Binding-site contacts:
Ligand atom C10 contacts residue TRP120 of chain 1.A at 3.8 Å (hydrophobic).
Ligand atom C18 contacts residue VAL66 of chain 1.A at 4.0 Å (hydrophobic).
Ligand atom C11 contacts residue LEU99 of chain 1.A at 3.9 Å (hydrophobic).
Ligand atom C19 contacts residue LEU61 of chain 1.A at 4.3 Å (hydrophobic).
Ligand atom C1 contacts residue GLU103 of chain 1.A at 3.1 Å.
Ligand atom O1 contacts residue TYR57 of chain 1.A at 4.2 Å.
Ligand atom C25 contacts residue MET90 of chain 1.A at 4.2 Å (hydrophobic).
Ligand atom C26 contacts residue MET90 of chain 1.A at 3.9 Å (hydrophobic).
Ligand atom O1 contacts residue PHE86 of chain 1.A at 4.0 Å.
Ligand atom C10 contacts residue ASN40 of chain 1.A at 3.3 Å.
Ligand atom C4 contacts residue VAL88 of chain 1.A at 4.3 Å (hydrophobic).
Ligand atom C6 contacts residue TYR16 of chain 1.A at 3.7 Å (hydrophobic).
Ligand atom C2 contacts residue GLU103 of chain 1.A at 3.0 Å.
Ligand atom O1 contacts residue TYR16 of chain 1.A at 2.4 Å (h-bond).
Ligand atom C18 contacts residue VAL88 of chain 1.A at 4.2 Å (hydrophobic).
Ligand atom C2 contacts residue ASN40 of chain 1.A at 3.2 Å.
Ligand atom C4 contacts residue PHE56 of chain 1.A at 4.0 Å (hydrophobic).
Ligand atom C6 contacts residue VAL20 of chain 1.A at 4.1 Å (hydrophobic).
Ligand atom C27 contacts residue GLY60 of chain 1.A at 3.9 Å.
Ligand atom C10 contacts residue PHE56 of chain 1.A at 4.2 Å (hydrophobic).
Ligand atom O1 contacts residue GLU103 of chain 1.A at 2.5 Å (salt-bridge).
Ligand atom O1 contacts residue MET116 of chain 1.A at 3.9 Å.
Ligand atom C24 contacts residue TRP120 of chain 1.A at 4.1 Å (hydrophobic).
Ligand atom C19 contacts residue VAL88 of chain 1.A at 3.8 Å (hydrophobic).
Ligand atom C3 contacts residue PHE56 of chain 1.A at 4.0 Å (hydrophobic).
Ligand atom C1 contacts residue TYR16 of chain 1.A at 3.4 Å (hydrophobic).
Ligand atom C5 contacts residue VAL20 of chain 1.A at 4.3 Å (hydrophobic).
Ligand atom C3 contacts residue ASN40 of chain 1.A at 3.4 Å.
Ligand atom C13 contacts residue VAL88 of chain 1.A at 4.2 Å (hydrophobic).
Ligand atom O26 contacts residue MET90 of chain 1.A at 3.8 Å.
Ligand atom C16 contacts residue MET90 of chain 1.A at 4.3 Å (hydrophobic).
Ligand atom C6 contacts residue TYR57 of chain 1.A at 4.2 Å (hydrophobic).
Ligand atom C11 contacts residue ASN40 of chain 1.A at 4.1 Å.
Ligand atom C18 contacts residue GLY60 of chain 1.A at 4.0 Å.
Ligand atom C1 contacts residue ASN40 of chain 1.A at 4.1 Å.
Ligand atom C13 contacts residue PHE56 of chain 1.A at 4.2 Å (hydrophobic).
Ligand atom C2 contacts residue PHE86 of chain 1.A at 4.2 Å (hydrophobic).
Ligand atom C1 contacts residue PHE86 of chain 1.A at 4.2 Å (hydrophobic).
Ligand atom C11 contacts residue TRP120 of chain 1.A at 3.7 Å (hydrophobic).
Ligand atom C5 contacts residue PHE56 of chain 1.A at 4.2 Å (hydrophobic).

A small-molecule ligand and the protein it binds are described below.
Small molecule (SMILES): C[C@]12CCc3c(ccc4cc(O)ccc34)[C@@H]1CCC2=O

Sequence of chain 1.A:
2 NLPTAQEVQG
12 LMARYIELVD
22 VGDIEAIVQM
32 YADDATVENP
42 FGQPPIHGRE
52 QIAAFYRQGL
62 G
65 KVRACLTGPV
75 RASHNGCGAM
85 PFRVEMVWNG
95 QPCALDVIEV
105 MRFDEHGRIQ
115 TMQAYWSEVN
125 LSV